Sequence of chain 2.A:
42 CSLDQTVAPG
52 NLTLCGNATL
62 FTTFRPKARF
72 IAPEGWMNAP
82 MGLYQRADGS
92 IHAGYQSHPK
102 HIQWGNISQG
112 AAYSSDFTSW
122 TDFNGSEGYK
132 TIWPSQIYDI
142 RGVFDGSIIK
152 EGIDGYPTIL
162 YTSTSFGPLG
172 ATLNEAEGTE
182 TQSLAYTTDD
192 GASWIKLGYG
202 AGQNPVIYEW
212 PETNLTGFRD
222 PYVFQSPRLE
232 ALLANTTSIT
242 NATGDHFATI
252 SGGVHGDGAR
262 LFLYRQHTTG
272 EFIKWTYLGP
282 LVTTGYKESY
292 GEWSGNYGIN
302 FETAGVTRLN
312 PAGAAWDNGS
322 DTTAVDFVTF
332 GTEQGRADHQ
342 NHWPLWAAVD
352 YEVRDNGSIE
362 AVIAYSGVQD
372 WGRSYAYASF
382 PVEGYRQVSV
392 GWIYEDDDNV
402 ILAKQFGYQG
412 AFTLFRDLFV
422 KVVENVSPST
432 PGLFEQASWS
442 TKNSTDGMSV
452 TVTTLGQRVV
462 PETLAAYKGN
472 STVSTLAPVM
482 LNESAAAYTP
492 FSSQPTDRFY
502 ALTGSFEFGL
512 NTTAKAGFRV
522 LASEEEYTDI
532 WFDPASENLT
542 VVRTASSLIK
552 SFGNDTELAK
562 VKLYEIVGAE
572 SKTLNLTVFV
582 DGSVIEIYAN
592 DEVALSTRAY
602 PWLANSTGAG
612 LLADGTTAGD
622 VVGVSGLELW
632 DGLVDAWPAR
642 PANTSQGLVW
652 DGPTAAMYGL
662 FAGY

A protein and the small-molecule ligand that binds it are described below.
Small molecule (SMILES): CC(=O)N[C@@H]1[C@@H](O)[C@H](O)[C@@H](CO)O[C@H]1O

Binding-site contacts:
Ligand atom C7 contacts residue ASN644 of chain 2.A at 3.2 Å.
Ligand atom C2 contacts residue ALA59 of chain 2.A at 3.7 Å (hydrophobic).
Ligand atom C1 contacts residue SER646 of chain 2.A at 3.9 Å.
Ligand atom C2 contacts residue ASN644 of chain 2.A at 2.5 Å.
Ligand atom C8 contacts residue ALA59 of chain 2.A at 3.6 Å (hydrophobic).
Ligand atom O4 contacts residue ASN58 of chain 2.A at 3.8 Å.
Ligand atom C1 contacts residue ALA59 of chain 2.A at 4.0 Å (hydrophobic).
Ligand atom C7 contacts residue ALA59 of chain 2.A at 3.7 Å (hydrophobic).
Ligand atom O3 contacts residue THR60 of chain 2.A at 4.3 Å.
Ligand atom N2 contacts residue THR60 of chain 2.A at 4.2 Å.
Ligand atom C3 contacts residue ASN58 of chain 2.A at 4.0 Å.
Ligand atom O3 contacts residue ASN58 of chain 2.A at 4.1 Å.
Ligand atom O6 contacts residue SER646 of chain 2.A at 4.3 Å.
Ligand atom O3 contacts residue ALA59 of chain 2.A at 4.2 Å.
Ligand atom C4 contacts residue ASN644 of chain 2.A at 4.2 Å.
Ligand atom O5 contacts residue SER646 of chain 2.A at 3.7 Å.
Ligand atom C6 contacts residue GLY648 of chain 2.A at 4.1 Å.
Ligand atom O7 contacts residue ASN644 of chain 2.A at 3.1 Å (h-bond).
Ligand atom O5 contacts residue ASN644 of chain 2.A at 2.3 Å (h-bond).
Ligand atom C5 contacts residue ASN644 of chain 2.A at 3.6 Å.
Ligand atom C8 contacts residue ASN644 of chain 2.A at 4.3 Å.
Ligand atom C6 contacts residue SER646 of chain 2.A at 3.8 Å.
Ligand atom C1 contacts residue ASN644 of chain 2.A at 1.4 Å.
Ligand atom C8 contacts residue PHE62 of chain 2.A at 4.4 Å (hydrophobic).
Ligand atom N2 contacts residue ALA59 of chain 2.A at 2.8 Å (h-bond).
Ligand atom N2 contacts residue ASN644 of chain 2.A at 2.9 Å (h-bond).
Ligand atom C5 contacts residue SER646 of chain 2.A at 3.7 Å.
Ligand atom C8 contacts residue THR60 of chain 2.A at 3.5 Å.
Ligand atom C3 contacts residue ASN644 of chain 2.A at 3.8 Å.
Ligand atom C5 contacts residue ALA59 of chain 2.A at 4.4 Å (hydrophobic).
Ligand atom C4 contacts residue ASN58 of chain 2.A at 4.5 Å.
Ligand atom C3 contacts residue ALA59 of chain 2.A at 3.7 Å (hydrophobic).